Sequence of chain 1.J:
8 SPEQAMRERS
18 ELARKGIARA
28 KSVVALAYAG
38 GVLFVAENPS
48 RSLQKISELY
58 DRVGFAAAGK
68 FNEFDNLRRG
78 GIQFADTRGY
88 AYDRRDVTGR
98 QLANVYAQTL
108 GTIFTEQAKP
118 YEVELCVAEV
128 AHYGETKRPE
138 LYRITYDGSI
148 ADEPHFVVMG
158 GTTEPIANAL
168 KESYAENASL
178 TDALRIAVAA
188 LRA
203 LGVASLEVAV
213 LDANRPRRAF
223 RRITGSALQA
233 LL

Sequence of chain 1.K:
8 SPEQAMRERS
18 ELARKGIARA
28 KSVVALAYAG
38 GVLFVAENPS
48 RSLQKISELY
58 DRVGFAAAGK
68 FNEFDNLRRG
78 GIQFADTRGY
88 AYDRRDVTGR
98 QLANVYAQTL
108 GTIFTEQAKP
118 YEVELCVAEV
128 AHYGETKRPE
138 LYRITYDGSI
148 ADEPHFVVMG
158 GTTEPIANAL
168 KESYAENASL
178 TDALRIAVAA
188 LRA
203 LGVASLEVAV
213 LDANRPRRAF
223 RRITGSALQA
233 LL

This protein binds this small molecule.
Small molecule (SMILES): CC(C)C[C@H](NC(=O)[C@H](Cc1ccc(O)cc1)NC(=O)[C@H](CCC(N)=O)NC(=O)CN)C(=O)O

Binding-site contacts:
Ligand atom O contacts residue GLY66 of chain 1.K at 1.3 Å (h-bond).
Ligand atom CD1 contacts residue PHE68 of chain 1.K at 3.1 Å (hydrophobic).
Ligand atom CD1 contacts residue ARG26 of chain 1.K at 3.0 Å.
Ligand atom O contacts residue PHE68 of chain 1.K at 3.9 Å.
Ligand atom C contacts residue LYS67 of chain 1.K at 3.8 Å.
Ligand atom CB contacts residue PHE68 of chain 1.K at 3.9 Å (hydrophobic).
Ligand atom CD2 contacts residue GLY23 of chain 1.K at 3.4 Å.
Ligand atom CZ contacts residue ARG26 of chain 1.K at 2.0 Å.
Ligand atom N contacts residue GLY66 of chain 1.K at 2.0 Å (h-bond).
Ligand atom CD2 contacts residue LYS52 of chain 1.K at 3.7 Å.
Ligand atom CB contacts residue LYS52 of chain 1.K at 3.4 Å.
Ligand atom CB contacts residue PHE71 of chain 1.K at 3.8 Å (hydrophobic).
Ligand atom CA contacts residue GLY66 of chain 1.K at 2.1 Å.
Ligand atom N contacts residue LYS67 of chain 1.K at 3.9 Å.
Ligand atom CE2 contacts residue GLU119 of chain 1.K at 3.3 Å.
Ligand atom CB contacts residue ARG26 of chain 1.K at 3.2 Å.
Ligand atom CZ contacts residue GLU119 of chain 1.K at 3.5 Å.
Ligand atom OH contacts residue ARG26 of chain 1.K at 2.5 Å (salt-bridge).
Ligand atom C contacts residue GLY66 of chain 1.K at 3.3 Å.
Ligand atom CD2 contacts residue ARG26 of chain 1.K at 3.2 Å.
Ligand atom CE2 contacts residue ARG26 of chain 1.K at 2.6 Å.
Ligand atom C contacts residue GLY66 of chain 1.K at 1.7 Å.
Ligand atom CB contacts residue SER146 of chain 1.J at 3.8 Å.
Ligand atom C contacts residue LYS52 of chain 1.K at 3.4 Å.
Ligand atom C contacts residue ALA27 of chain 1.K at 3.7 Å (hydrophobic).
Ligand atom OXT contacts residue ALA65 of chain 1.K at 3.4 Å.
Ligand atom CG contacts residue ARG26 of chain 1.K at 3.4 Å.
Ligand atom NE2 contacts residue LEU50 of chain 1.K at 3.6 Å.
Ligand atom CE2 contacts residue GLY23 of chain 1.K at 3.4 Å.
Ligand atom C contacts residue ALA65 of chain 1.K at 3.8 Å (hydrophobic).
Ligand atom CE1 contacts residue ARG26 of chain 1.K at 2.3 Å.
Ligand atom O contacts residue ALA27 of chain 1.K at 3.5 Å.
Ligand atom OXT contacts residue LYS52 of chain 1.K at 2.7 Å (salt-bridge).
Ligand atom O contacts residue ALA65 of chain 1.K at 3.2 Å.
Ligand atom O contacts residue LYS67 of chain 1.K at 3.0 Å (salt-bridge).
Ligand atom OH contacts residue GLU119 of chain 1.K at 3.3 Å (salt-bridge).
Ligand atom CA contacts residue LYS52 of chain 1.K at 3.5 Å.
Ligand atom O contacts residue LYS67 of chain 1.K at 4.0 Å.
Ligand atom OXT contacts residue GLY66 of chain 1.K at 2.6 Å (h-bond).
Ligand atom CB contacts residue GLY66 of chain 1.K at 2.9 Å.